Sequence of chain 1.A:
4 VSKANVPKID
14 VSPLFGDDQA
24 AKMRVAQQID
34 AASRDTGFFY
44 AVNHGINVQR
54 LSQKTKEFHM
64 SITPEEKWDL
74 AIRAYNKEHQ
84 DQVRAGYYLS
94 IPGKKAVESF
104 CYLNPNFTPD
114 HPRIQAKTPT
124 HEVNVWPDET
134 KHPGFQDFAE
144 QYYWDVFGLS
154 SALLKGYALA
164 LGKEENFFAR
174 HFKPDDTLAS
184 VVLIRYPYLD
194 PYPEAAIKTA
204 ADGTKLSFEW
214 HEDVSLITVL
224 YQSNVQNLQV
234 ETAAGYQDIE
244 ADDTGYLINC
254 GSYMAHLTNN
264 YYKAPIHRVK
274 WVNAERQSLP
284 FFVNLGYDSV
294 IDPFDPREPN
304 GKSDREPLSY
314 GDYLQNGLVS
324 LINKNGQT

Binding-site contacts:
Ligand atom C9 contacts residue LEU324 of chain 1.A at 3.9 Å (hydrophobic).
Ligand atom O26 contacts residue TYR189 of chain 1.A at 3.9 Å.
Ligand atom C5 contacts residue FE1 of chain 1.C at 3.7 Å.
Ligand atom C23 contacts residue SER281 of chain 1.A at 3.5 Å.
Ligand atom S37 contacts residue FE1 of chain 1.C at 2.4 Å.
Ligand atom S37 contacts residue PHE285 of chain 1.A at 3.8 Å.
Ligand atom O22 contacts residue ARG87 of chain 1.A at 2.9 Å (salt-bridge).
Ligand atom O26 contacts residue SER281 of chain 1.A at 2.8 Å (h-bond).
Ligand atom C13 contacts residue LEU321 of chain 1.A at 3.9 Å (hydrophobic).
Ligand atom C42 contacts residue LEU231 of chain 1.A at 3.3 Å (hydrophobic).
Ligand atom S41 contacts residue FE1 of chain 1.C at 2.7 Å.
Ligand atom O25 contacts residue VAL272 of chain 1.A at 3.7 Å.
Ligand atom N7 contacts residue PHE285 of chain 1.A at 3.8 Å.
Ligand atom C23 contacts residue TYR189 of chain 1.A at 3.7 Å (hydrophobic).
Ligand atom C35 contacts residue PHE211 of chain 1.A at 3.6 Å (hydrophobic).
Ligand atom C42 contacts residue VAL272 of chain 1.A at 3.7 Å (hydrophobic).
Ligand atom S37 contacts residue ASP216 of chain 1.A at 3.1 Å (salt-bridge).
Ligand atom O26 contacts residue GLN225 of chain 1.A at 3.7 Å.
Ligand atom S41 contacts residue HIS214 of chain 1.A at 3.5 Å (h-bond).
Ligand atom C8 contacts residue LEU324 of chain 1.A at 3.7 Å (hydrophobic).
Ligand atom C35 contacts residue HIS214 of chain 1.A at 3.3 Å.
Ligand atom S37 contacts residue HIS214 of chain 1.A at 3.3 Å (h-bond).
Ligand atom C23 contacts residue ILE187 of chain 1.A at 3.9 Å (hydrophobic).
Ligand atom C35 contacts residue FE1 of chain 1.C at 3.5 Å.
Ligand atom O22 contacts residue SER183 of chain 1.A at 2.7 Å (h-bond).
Ligand atom O6 contacts residue PRO283 of chain 1.A at 3.9 Å.
Ligand atom O6 contacts residue PHE285 of chain 1.A at 3.4 Å.
Ligand atom C4 contacts residue ILE187 of chain 1.A at 3.7 Å (hydrophobic).
Ligand atom C42 contacts residue FE1 of chain 1.C at 3.8 Å.
Ligand atom C42 contacts residue HIS270 of chain 1.A at 3.7 Å.
Ligand atom N19 contacts residue CYS104 of chain 1.A at 3.9 Å.
Ligand atom O6 contacts residue ILE187 of chain 1.A at 3.8 Å.
Ligand atom N19 contacts residue TYR91 of chain 1.A at 3.0 Å (h-bond).
Ligand atom O25 contacts residue TYR189 of chain 1.A at 2.6 Å (h-bond).
Ligand atom S41 contacts residue HIS270 of chain 1.A at 3.9 Å.
Ligand atom O21 contacts residue ARG87 of chain 1.A at 2.8 Å (salt-bridge).
Ligand atom O21 contacts residue CYS104 of chain 1.A at 3.9 Å.
Ligand atom C20 contacts residue SER183 of chain 1.A at 3.7 Å.
Ligand atom C20 contacts residue ARG87 of chain 1.A at 3.5 Å.
Ligand atom C20 contacts residue CYS104 of chain 1.A at 3.9 Å (hydrophobic).

The small molecule below binds the protein below.
Small molecule (SMILES): CSC[C@@H](NC(=O)[C@H](CS)NC(=O)CCC[C@H]([NH3+])C(=O)O)C(=O)O